Binding-site contacts:
Ligand atom O4 contacts residue SER41 of chain 1.G at 4.3 Å.
Ligand atom C3 contacts residue SER41 of chain 1.G at 4.0 Å.
Ligand atom C2 contacts residue ASN13 of chain 1.G at 2.5 Å.
Ligand atom O7 contacts residue ASN13 of chain 1.G at 4.4 Å.
Ligand atom C4 contacts residue ASN13 of chain 1.G at 4.2 Å.
Ligand atom O7 contacts residue GLY9 of chain 1.G at 3.7 Å.
Ligand atom C7 contacts residue ASN13 of chain 1.G at 3.9 Å.
Ligand atom C8 contacts residue LEU38 of chain 1.G at 3.7 Å (hydrophobic).
Ligand atom N2 contacts residue ASN13 of chain 1.G at 3.0 Å (h-bond).
Ligand atom O3 contacts residue SER41 of chain 1.G at 3.7 Å.
Ligand atom C5 contacts residue ASN13 of chain 1.G at 3.6 Å.
Ligand atom C1 contacts residue ASN13 of chain 1.G at 1.4 Å.
Ligand atom N2 contacts residue SER41 of chain 1.G at 4.3 Å.
Ligand atom C3 contacts residue ASN13 of chain 1.G at 3.8 Å.
Ligand atom C8 contacts residue GLY9 of chain 1.G at 3.8 Å.
Ligand atom O5 contacts residue ASN13 of chain 1.G at 2.3 Å (h-bond).
Ligand atom N2 contacts residue GLY9 of chain 1.G at 4.3 Å.
Ligand atom C7 contacts residue GLY9 of chain 1.G at 3.7 Å.
Ligand atom C8 contacts residue PHE8 of chain 1.G at 4.0 Å (hydrophobic).
Ligand atom C8 contacts residue PHE12 of chain 1.G at 3.9 Å (hydrophobic).

Sequence of chain 1.G:
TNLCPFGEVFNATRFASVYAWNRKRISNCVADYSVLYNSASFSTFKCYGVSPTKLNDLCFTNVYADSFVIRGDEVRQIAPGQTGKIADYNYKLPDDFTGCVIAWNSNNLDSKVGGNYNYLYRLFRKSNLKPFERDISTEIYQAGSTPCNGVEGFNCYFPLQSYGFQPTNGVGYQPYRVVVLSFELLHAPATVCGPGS

This protein binds this small molecule.
Small molecule (SMILES): CC(=O)N[C@@H]1[C@@H](O)[C@H](O)[C@@H](CO)O[C@H]1O